Binding-site contacts:
Ligand atom N2 contacts residue MET221 of chain 2.A at 3.5 Å (h-bond).
Ligand atom C2A contacts residue TYR152 of chain 2.A at 3.8 Å (hydrophobic).
Ligand atom C5A contacts residue ALA150 of chain 2.A at 3.5 Å (hydrophobic).
Ligand atom CL1 contacts residue LEU25 of chain 2.C at 3.7 Å.
Ligand atom CL2 contacts residue ILE104 of chain 2.A at 3.5 Å.
Ligand atom N3A contacts residue TYR152 of chain 2.A at 4.0 Å.
Ligand atom C4B contacts residue TYR152 of chain 2.A at 3.6 Å (hydrophobic).
Ligand atom C3C contacts residue TYR152 of chain 2.A at 3.8 Å (hydrophobic).
Ligand atom CL1 contacts residue TYR152 of chain 2.A at 3.9 Å.
Ligand atom C2B contacts residue MET224 of chain 2.A at 4.0 Å (hydrophobic).
Ligand atom C3B contacts residue PHE186 of chain 2.A at 3.9 Å (hydrophobic).
Ligand atom C5A contacts residue VAL176 of chain 2.A at 3.5 Å (hydrophobic).
Ligand atom C4A contacts residue SER175 of chain 2.A at 3.8 Å.
Ligand atom O1 contacts residue MET221 of chain 2.A at 3.5 Å (h-bond).
Ligand atom C6B contacts residue TYR152 of chain 2.A at 3.9 Å (hydrophobic).
Ligand atom C4B contacts residue PHE186 of chain 2.A at 3.9 Å (hydrophobic).
Ligand atom CL2 contacts residue MET224 of chain 2.A at 3.4 Å.
Ligand atom C1C contacts residue TYR128 of chain 2.A at 3.3 Å (hydrophobic).
Ligand atom C5A contacts residue PHE186 of chain 2.A at 4.0 Å (hydrophobic).
Ligand atom C3 contacts residue LEU106 of chain 2.A at 3.8 Å (hydrophobic).
Ligand atom C5 contacts residue TYR128 of chain 2.A at 3.8 Å (hydrophobic).
Ligand atom C2B contacts residue TYR128 of chain 2.A at 3.9 Å (hydrophobic).
Ligand atom N3A contacts residue PRO174 of chain 2.A at 3.3 Å (h-bond).
Ligand atom C5B contacts residue TYR152 of chain 2.A at 3.7 Å (hydrophobic).
Ligand atom C3B contacts residue MET224 of chain 2.A at 3.6 Å (hydrophobic).
Ligand atom O1B contacts residue VAL188 of chain 2.A at 3.7 Å.
Ligand atom C4A contacts residue PRO174 of chain 2.A at 3.0 Å (hydrophobic).
Ligand atom O1 contacts residue ILE104 of chain 2.A at 3.4 Å.
Ligand atom C2A contacts residue PHE186 of chain 2.A at 3.8 Å (hydrophobic).
Ligand atom C2C contacts residue VAL191 of chain 2.A at 4.0 Å (hydrophobic).
Ligand atom C31 contacts residue LEU106 of chain 2.A at 4.0 Å (hydrophobic).
Ligand atom C1B contacts residue VAL188 of chain 2.A at 4.0 Å (hydrophobic).
Ligand atom C3C contacts residue ILE104 of chain 2.A at 3.7 Å (hydrophobic).
Ligand atom C4 contacts residue LEU106 of chain 2.A at 3.9 Å (hydrophobic).
Ligand atom O1A contacts residue MET224 of chain 2.A at 3.5 Å (h-bond).
Ligand atom CL1 contacts residue VAL188 of chain 2.A at 3.7 Å.
Ligand atom O1A contacts residue PHE186 of chain 2.A at 3.4 Å.
Ligand atom CL2 contacts residue TYR128 of chain 2.A at 3.2 Å.
Ligand atom N3A contacts residue ALA24 of chain 2.C at 3.8 Å.
Ligand atom C4A contacts residue ALA150 of chain 2.A at 4.0 Å (hydrophobic).

Sequence of chain 2.C:
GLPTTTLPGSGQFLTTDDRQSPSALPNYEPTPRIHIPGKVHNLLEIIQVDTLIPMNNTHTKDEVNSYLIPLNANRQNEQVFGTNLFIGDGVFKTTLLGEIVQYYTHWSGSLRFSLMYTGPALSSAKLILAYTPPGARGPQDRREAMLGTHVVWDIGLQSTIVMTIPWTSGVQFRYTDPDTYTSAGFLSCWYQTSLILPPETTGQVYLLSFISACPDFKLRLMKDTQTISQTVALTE

Sequence of chain 2.A:
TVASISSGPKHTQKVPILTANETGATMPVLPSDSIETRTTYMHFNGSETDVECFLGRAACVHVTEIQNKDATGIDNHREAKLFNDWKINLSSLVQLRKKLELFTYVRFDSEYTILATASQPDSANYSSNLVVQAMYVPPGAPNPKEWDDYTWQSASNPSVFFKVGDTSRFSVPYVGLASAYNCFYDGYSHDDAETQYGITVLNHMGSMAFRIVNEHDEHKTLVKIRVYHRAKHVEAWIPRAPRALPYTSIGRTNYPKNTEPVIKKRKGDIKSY

Sequence of chain 3.C:
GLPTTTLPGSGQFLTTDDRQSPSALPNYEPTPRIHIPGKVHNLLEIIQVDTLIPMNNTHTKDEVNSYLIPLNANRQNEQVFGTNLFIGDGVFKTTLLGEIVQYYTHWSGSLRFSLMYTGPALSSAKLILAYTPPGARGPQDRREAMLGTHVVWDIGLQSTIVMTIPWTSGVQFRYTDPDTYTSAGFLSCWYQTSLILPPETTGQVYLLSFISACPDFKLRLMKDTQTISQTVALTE

This small molecule binds to this protein.
Small molecule (SMILES): Cc1cc(CCCOc2c(Cl)cc(C3=NCCO3)cc2Cl)on1